Sequence of chain 1.A:
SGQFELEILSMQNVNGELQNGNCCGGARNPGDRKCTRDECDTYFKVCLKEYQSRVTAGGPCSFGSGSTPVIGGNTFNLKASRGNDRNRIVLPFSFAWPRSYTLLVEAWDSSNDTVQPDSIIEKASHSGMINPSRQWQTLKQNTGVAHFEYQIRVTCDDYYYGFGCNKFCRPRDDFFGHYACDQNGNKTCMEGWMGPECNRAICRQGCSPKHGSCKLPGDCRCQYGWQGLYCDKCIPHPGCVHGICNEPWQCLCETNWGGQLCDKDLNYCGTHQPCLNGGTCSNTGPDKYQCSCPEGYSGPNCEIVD

Binding-site contacts:
Ligand atom C3 contacts residue THR280 of chain 1.A at 3.1 Å.
Ligand atom C1 contacts residue THR280 of chain 1.A at 1.4 Å.
Ligand atom O5 contacts residue SER292 of chain 1.A at 3.9 Å.
Ligand atom C4 contacts residue GLY278 of chain 1.A at 3.4 Å.
Ligand atom C6 contacts residue CYS293 of chain 1.A at 4.0 Å (hydrophobic).
Ligand atom C4 contacts residue THR280 of chain 1.A at 3.7 Å.
Ligand atom C2 contacts residue THR280 of chain 1.A at 2.4 Å.
Ligand atom C6 contacts residue THR280 of chain 1.A at 4.4 Å.
Ligand atom C5 contacts residue SER292 of chain 1.A at 3.7 Å.
Ligand atom O5 contacts residue GLY278 of chain 1.A at 4.5 Å.
Ligand atom O5 contacts residue THR280 of chain 1.A at 2.4 Å (h-bond).
Ligand atom O3 contacts residue THR280 of chain 1.A at 4.4 Å.
Ligand atom C6 contacts residue GLY278 of chain 1.A at 4.2 Å.
Ligand atom C6 contacts residue PRO294 of chain 1.A at 3.8 Å (hydrophobic).
Ligand atom O2 contacts residue THR280 of chain 1.A at 2.7 Å (h-bond).
Ligand atom C6 contacts residue SER292 of chain 1.A at 3.4 Å.
Ligand atom C5 contacts residue GLY278 of chain 1.A at 3.4 Å.
Ligand atom O3 contacts residue GLY278 of chain 1.A at 4.2 Å.
Ligand atom C5 contacts residue GLY279 of chain 1.A at 4.5 Å.
Ligand atom C3 contacts residue GLY278 of chain 1.A at 3.5 Å.
Ligand atom C5 contacts residue THR280 of chain 1.A at 3.1 Å.

This small molecule binds to this protein.
Small molecule (SMILES): C[C@@H]1O[C@@H](O)[C@@H](O)[C@H](O)[C@@H]1O